Sequence of chain 1.D:
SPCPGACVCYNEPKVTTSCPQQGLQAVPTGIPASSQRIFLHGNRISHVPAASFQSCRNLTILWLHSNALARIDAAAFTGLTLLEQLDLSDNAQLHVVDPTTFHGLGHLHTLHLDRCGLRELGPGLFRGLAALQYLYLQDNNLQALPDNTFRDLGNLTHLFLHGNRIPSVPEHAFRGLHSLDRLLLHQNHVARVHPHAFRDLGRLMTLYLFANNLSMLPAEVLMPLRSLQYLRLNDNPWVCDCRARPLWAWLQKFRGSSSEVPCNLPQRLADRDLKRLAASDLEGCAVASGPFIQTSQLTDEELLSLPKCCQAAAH

Binding-site contacts:
Ligand atom C8 contacts residue ARG58 of chain 1.D at 4.4 Å.
Ligand atom C7 contacts residue SER35 of chain 1.D at 4.1 Å.
Ligand atom O5 contacts residue ASN59 of chain 1.D at 2.4 Å (h-bond).
Ligand atom C8 contacts residue ALA34 of chain 1.D at 3.3 Å (hydrophobic).
Ligand atom C1 contacts residue ASN59 of chain 1.D at 1.4 Å.
Ligand atom O7 contacts residue SER35 of chain 1.D at 3.4 Å.
Ligand atom C4 contacts residue ASN59 of chain 1.D at 4.2 Å.
Ligand atom C8 contacts residue SER35 of chain 1.D at 4.5 Å.
Ligand atom O7 contacts residue ALA34 of chain 1.D at 3.9 Å.
Ligand atom C5 contacts residue ASN59 of chain 1.D at 3.6 Å.
Ligand atom C7 contacts residue ASN59 of chain 1.D at 3.7 Å.
Ligand atom C3 contacts residue ASN59 of chain 1.D at 3.8 Å.
Ligand atom C7 contacts residue ALA34 of chain 1.D at 3.9 Å (hydrophobic).
Ligand atom C8 contacts residue SER56 of chain 1.D at 3.6 Å.
Ligand atom C2 contacts residue ASN59 of chain 1.D at 2.5 Å.
Ligand atom O7 contacts residue ASN59 of chain 1.D at 4.0 Å.
Ligand atom N2 contacts residue ASN59 of chain 1.D at 2.9 Å (h-bond).

A protein and the small-molecule ligand that binds it are described below.
Small molecule (SMILES): CC(=O)N[C@@H]1[C@@H](O)[C@H](O)[C@@H](CO)O[C@H]1O